This protein binds this small molecule.
Small molecule (SMILES): Cn1ncc(C(=O)N2CCC2)c1C(=O)Nc1cc2nc(N3CCOCC3)nn2cn1

Binding-site contacts:
Ligand atom N11 contacts residue PHE283 of chain 1.D at 3.3 Å.
Ligand atom C12 contacts residue GLN280 of chain 1.D at 3.8 Å.
Ligand atom C16 contacts residue LEU229 of chain 1.D at 3.8 Å (hydrophobic).
Ligand atom C3 contacts residue TYR247 of chain 1.D at 3.1 Å (hydrophobic).
Ligand atom C13 contacts residue PHE283 of chain 1.D at 3.7 Å (hydrophobic).
Ligand atom N18 contacts residue PHE283 of chain 1.D at 3.7 Å.
Ligand atom C5 contacts residue MET267 of chain 1.D at 3.6 Å (hydrophobic).
Ligand atom C15 contacts residue PHE283 of chain 1.D at 3.6 Å (hydrophobic).
Ligand atom C21 contacts residue ILE246 of chain 1.D at 3.6 Å (hydrophobic).
Ligand atom C21 contacts residue GLN280 of chain 1.D at 3.8 Å.
Ligand atom O28 contacts residue GLU275 of chain 1.D at 3.2 Å.
Ligand atom N1 contacts residue PHE283 of chain 1.D at 3.4 Å.
Ligand atom C19 contacts residue PHE250 of chain 1.D at 3.8 Å (hydrophobic).
Ligand atom N1 contacts residue MET267 of chain 1.D at 3.4 Å (h-bond).
Ligand atom N10 contacts residue MET267 of chain 1.D at 3.6 Å.
Ligand atom C30 contacts residue GLY279 of chain 1.D at 3.4 Å.
Ligand atom O14 contacts residue ILE246 of chain 1.D at 3.8 Å.
Ligand atom C21 contacts residue VAL232 of chain 1.D at 3.7 Å (hydrophobic).
Ligand atom C29 contacts residue PRO266 of chain 1.D at 3.6 Å (hydrophobic).
Ligand atom N9 contacts residue GLY279 of chain 1.D at 3.5 Å.
Ligand atom O14 contacts residue GLN280 of chain 1.D at 2.9 Å (h-bond).
Ligand atom N7 contacts residue MET267 of chain 1.D at 3.4 Å.
Ligand atom C2 contacts residue MET267 of chain 1.D at 3.3 Å (hydrophobic).
Ligand atom O20 contacts residue PHE283 of chain 1.D at 3.5 Å.
Ligand atom C26 contacts residue GLY279 of chain 1.D at 3.7 Å.
Ligand atom C8 contacts residue MET267 of chain 1.D at 3.6 Å (hydrophobic).
Ligand atom C3 contacts residue GLN280 of chain 1.D at 3.4 Å.
Ligand atom N6 contacts residue MET267 of chain 1.D at 3.5 Å.
Ligand atom N10 contacts residue GLY279 of chain 1.D at 3.3 Å.
Ligand atom O20 contacts residue PHE250 of chain 1.D at 3.7 Å.
Ligand atom C8 contacts residue GLY279 of chain 1.D at 3.3 Å.
Ligand atom C27 contacts residue GLU275 of chain 1.D at 3.7 Å.
Ligand atom C8 contacts residue TYR247 of chain 1.D at 3.8 Å (hydrophobic).
Ligand atom N9 contacts residue TYR247 of chain 1.D at 2.5 Å (h-bond).
Ligand atom C27 contacts residue PRO266 of chain 1.D at 3.6 Å (hydrophobic).
Ligand atom N18 contacts residue ILE246 of chain 1.D at 3.6 Å.
Ligand atom C26 contacts residue GLU275 of chain 1.D at 3.7 Å.
Ligand atom N17 contacts residue ILE246 of chain 1.D at 3.7 Å.
Ligand atom C4 contacts residue PHE283 of chain 1.D at 3.7 Å (hydrophobic).
Ligand atom C5 contacts residue TYR247 of chain 1.D at 3.0 Å (hydrophobic).

Sequence of chain 1.D:
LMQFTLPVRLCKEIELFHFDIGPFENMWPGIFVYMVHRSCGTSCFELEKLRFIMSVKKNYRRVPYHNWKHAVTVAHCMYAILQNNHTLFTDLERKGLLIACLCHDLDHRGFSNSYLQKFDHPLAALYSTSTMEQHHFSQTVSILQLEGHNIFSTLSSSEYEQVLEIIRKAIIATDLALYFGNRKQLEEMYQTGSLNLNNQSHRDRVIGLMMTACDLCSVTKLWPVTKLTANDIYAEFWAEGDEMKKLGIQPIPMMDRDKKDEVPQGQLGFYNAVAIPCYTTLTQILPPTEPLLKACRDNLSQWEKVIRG